Binding-site contacts:
Ligand atom ND contacts residue MET57 of chain 1.P at 3.2 Å (h-bond).
Ligand atom O1D contacts residue ARG20 of chain 1.P at 2.8 Å (salt-bridge).
Ligand atom CHB contacts residue MET57 of chain 1.O at 3.4 Å (hydrophobic).
Ligand atom O1C contacts residue LYS169 of chain 1.O at 2.5 Å (salt-bridge).
Ligand atom O2B contacts residue SER168 of chain 1.P at 2.3 Å (h-bond).
Ligand atom C1B contacts residue MET57 of chain 1.O at 3.5 Å (hydrophobic).
Ligand atom NC contacts residue MET57 of chain 1.O at 3.3 Å (h-bond).
Ligand atom CBB contacts residue GLU61 of chain 1.O at 3.5 Å.
Ligand atom C1B contacts residue MET57 of chain 1.P at 3.3 Å (hydrophobic).
Ligand atom O1A contacts residue ARG20 of chain 1.O at 3.1 Å (salt-bridge).
Ligand atom NB contacts residue MET57 of chain 1.P at 2.8 Å (h-bond).
Ligand atom NC contacts residue MET57 of chain 1.P at 2.9 Å (h-bond).
Ligand atom FE contacts residue MET57 of chain 1.O at 2.4 Å.
Ligand atom NA contacts residue MET57 of chain 1.P at 3.1 Å (h-bond).
Ligand atom CMD contacts residue MET57 of chain 1.P at 3.3 Å (hydrophobic).
Ligand atom C1D contacts residue MET57 of chain 1.O at 3.4 Å (hydrophobic).
Ligand atom O2B contacts residue ARG58 of chain 1.O at 3.3 Å.
Ligand atom CGB contacts residue SER168 of chain 1.P at 3.3 Å.
Ligand atom CBC contacts residue SER168 of chain 1.O at 3.4 Å.
Ligand atom ND contacts residue MET57 of chain 1.O at 3.0 Å.
Ligand atom O2A contacts residue MET31 of chain 1.P at 3.1 Å.
Ligand atom CGC contacts residue SER168 of chain 1.O at 3.5 Å.
Ligand atom O1A contacts residue TYR35 of chain 1.P at 2.9 Å (h-bond).
Ligand atom FE contacts residue MET57 of chain 1.P at 2.4 Å.
Ligand atom CGD contacts residue ARG20 of chain 1.P at 3.0 Å.
Ligand atom O2A contacts residue ARG20 of chain 1.O at 3.1 Å (salt-bridge).
Ligand atom O2D contacts residue ARG20 of chain 1.P at 2.6 Å (salt-bridge).
Ligand atom NB contacts residue MET57 of chain 1.O at 3.1 Å (h-bond).
Ligand atom O1B contacts residue SO41 of chain 1.VB at 3.4 Å (h-bond).
Ligand atom CHB contacts residue MET57 of chain 1.P at 3.5 Å (hydrophobic).
Ligand atom O1C contacts residue SER168 of chain 1.O at 2.8 Å.
Ligand atom O2C contacts residue SER168 of chain 1.P at 3.3 Å.
Ligand atom O1C contacts residue ALA167 of chain 1.O at 3.5 Å (h-bond).
Ligand atom CMD contacts residue MET31 of chain 1.O at 3.4 Å (hydrophobic).
Ligand atom NA contacts residue MET57 of chain 1.O at 3.1 Å (h-bond).
Ligand atom O2D contacts residue TYR35 of chain 1.O at 2.5 Å (h-bond).
Ligand atom CGA contacts residue ARG20 of chain 1.O at 3.5 Å.
Ligand atom CMB contacts residue GLU61 of chain 1.O at 3.2 Å.
Ligand atom O1B contacts residue LYS50 of chain 1.P at 2.7 Å (salt-bridge).
Ligand atom CMD contacts residue GLU61 of chain 1.P at 3.3 Å.

Sequence of chain 1.O:
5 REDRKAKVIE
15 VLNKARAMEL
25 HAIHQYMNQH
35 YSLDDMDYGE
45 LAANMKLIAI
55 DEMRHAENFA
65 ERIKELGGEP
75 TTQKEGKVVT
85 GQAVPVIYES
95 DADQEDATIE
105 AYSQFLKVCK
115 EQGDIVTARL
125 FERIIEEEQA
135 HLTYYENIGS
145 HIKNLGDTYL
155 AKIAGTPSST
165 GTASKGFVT

This small molecule binds to this protein.
Small molecule (SMILES): CC1=C(CCC(=O)O)C2=Cc3c(CCC(=O)O)c(C)c4n3[Fe@]35n6c(c(C)c(CCC(=O)O)c6=CC1=[N+]23)=CC1=[N+]5C(=C4)C(C)=C1CCC(=O)O

Sequence of chain 1.P:
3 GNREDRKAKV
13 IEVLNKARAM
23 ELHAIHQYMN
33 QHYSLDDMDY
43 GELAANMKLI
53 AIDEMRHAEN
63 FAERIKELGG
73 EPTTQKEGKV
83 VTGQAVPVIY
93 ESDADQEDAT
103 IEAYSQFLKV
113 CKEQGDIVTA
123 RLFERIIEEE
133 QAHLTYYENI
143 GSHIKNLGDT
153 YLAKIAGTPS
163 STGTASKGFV